Sequence of chain 1.D:
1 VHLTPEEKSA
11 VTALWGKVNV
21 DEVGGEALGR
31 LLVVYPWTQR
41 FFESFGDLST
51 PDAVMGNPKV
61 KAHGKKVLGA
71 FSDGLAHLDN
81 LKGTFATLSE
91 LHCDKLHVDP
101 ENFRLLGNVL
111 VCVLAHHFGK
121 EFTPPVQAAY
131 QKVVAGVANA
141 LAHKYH

Binding-site contacts:
Ligand atom CAC contacts residue VAL98 of chain 1.D at 3.4 Å (hydrophobic).
Ligand atom NB contacts residue HIS92 of chain 1.D at 3.0 Å (h-bond).
Ligand atom CBB contacts residue LEU141 of chain 1.D at 3.4 Å (hydrophobic).
Ligand atom CMD contacts residue LEU96 of chain 1.D at 3.6 Å (hydrophobic).
Ligand atom C2D contacts residue PHE42 of chain 1.D at 3.8 Å (hydrophobic).
Ligand atom CAB contacts residue LEU141 of chain 1.D at 3.7 Å (hydrophobic).
Ligand atom C1A contacts residue HIS92 of chain 1.D at 3.5 Å.
Ligand atom NI contacts residue HIS92 of chain 1.D at 2.3 Å.
Ligand atom CMB contacts residue ALA70 of chain 1.D at 3.6 Å (hydrophobic).
Ligand atom C2B contacts residue LEU141 of chain 1.D at 3.6 Å (hydrophobic).
Ligand atom CMC contacts residue ASN102 of chain 1.D at 3.2 Å.
Ligand atom CBA contacts residue LEU91 of chain 1.D at 3.5 Å (hydrophobic).
Ligand atom C3D contacts residue LEU96 of chain 1.D at 3.5 Å (hydrophobic).
Ligand atom C4A contacts residue HIS92 of chain 1.D at 3.5 Å.
Ligand atom NA contacts residue HIS92 of chain 1.D at 2.8 Å (h-bond).
Ligand atom C3A contacts residue LEU88 of chain 1.D at 3.5 Å (hydrophobic).
Ligand atom CHD contacts residue PHE42 of chain 1.D at 3.5 Å (hydrophobic).
Ligand atom CMA contacts residue ALA70 of chain 1.D at 3.7 Å (hydrophobic).
Ligand atom CBB contacts residue PHE103 of chain 1.D at 3.5 Å (hydrophobic).
Ligand atom CAD contacts residue HIS63 of chain 1.D at 3.6 Å.
Ligand atom C4D contacts residue HIS63 of chain 1.D at 3.0 Å.
Ligand atom CMA contacts residue LYS66 of chain 1.D at 3.7 Å.
Ligand atom C3D contacts residue HIS63 of chain 1.D at 3.5 Å.
Ligand atom C1A contacts residue HIS63 of chain 1.D at 3.4 Å.
Ligand atom CMA contacts residue LEU88 of chain 1.D at 3.6 Å (hydrophobic).
Ligand atom C1B contacts residue HIS92 of chain 1.D at 3.6 Å.
Ligand atom CBC contacts residue THR38 of chain 1.D at 3.4 Å.
Ligand atom ND contacts residue HIS92 of chain 1.D at 3.2 Å (h-bond).
Ligand atom NC contacts residue HIS92 of chain 1.D at 3.3 Å.
Ligand atom CMD contacts residue PHE42 of chain 1.D at 3.7 Å (hydrophobic).
Ligand atom CMB contacts residue LEU141 of chain 1.D at 3.7 Å (hydrophobic).
Ligand atom C1D contacts residue LEU96 of chain 1.D at 3.7 Å (hydrophobic).
Ligand atom CMD contacts residue PHE41 of chain 1.D at 3.0 Å (hydrophobic).
Ligand atom CHA contacts residue HIS63 of chain 1.D at 3.0 Å.
Ligand atom CHB contacts residue HIS92 of chain 1.D at 3.8 Å.
Ligand atom CHC contacts residue LEU106 of chain 1.D at 3.6 Å (hydrophobic).
Ligand atom ND contacts residue HIS63 of chain 1.D at 3.5 Å (h-bond).
Ligand atom C2D contacts residue LEU96 of chain 1.D at 3.5 Å (hydrophobic).
Ligand atom C3B contacts residue LEU141 of chain 1.D at 3.6 Å (hydrophobic).
Ligand atom CBD contacts residue LEU96 of chain 1.D at 3.5 Å (hydrophobic).

This protein binds this small molecule.
Small molecule (SMILES): C=CC1=C(C)C2=N3->[Ni]45<-N6=C(C=c7c(C)c(C=C)c(n74)=C2)C(C)=C(CCC(=O)O)C6=Cc2c(CCC(=O)O)c(C)c(n25)C=C13